Binding-site contacts:
Ligand atom C42 contacts residue VAL23 of chain 1.D at 3.4 Å (hydrophobic).
Ligand atom C39 contacts residue ALA231 of chain 1.D at 3.7 Å (hydrophobic).
Ligand atom C40 contacts residue SER234 of chain 1.D at 3.4 Å.
Ligand atom C07 contacts residue ASP224 of chain 1.D at 3.4 Å.
Ligand atom C33 contacts residue GLU22 of chain 1.D at 3.5 Å.
Ligand atom C42 contacts residue PRO358 of chain 1.D at 3.8 Å (hydrophobic).
Ligand atom O06 contacts residue THR274 of chain 1.D at 3.0 Å (h-bond).
Ligand atom O14 contacts residue HIS227 of chain 1.D at 2.7 Å (h-bond).
Ligand atom C39 contacts residue PHE270 of chain 1.D at 3.8 Å (hydrophobic).
Ligand atom O07 contacts residue THR274 of chain 1.D at 3.4 Å (h-bond).
Ligand atom C28 contacts residue ARG359 of chain 1.D at 3.3 Å.
Ligand atom C15 contacts residue LEU273 of chain 1.D at 3.8 Å (hydrophobic).
Ligand atom C33 contacts residue ASP26 of chain 1.D at 3.7 Å.
Ligand atom O12 contacts residue ARG359 of chain 1.D at 3.2 Å (salt-bridge).
Ligand atom C41 contacts residue GLU27 of chain 1.D at 3.5 Å.
Ligand atom C32 contacts residue ASP26 of chain 1.D at 3.5 Å.
Ligand atom O07 contacts residue GLN279 of chain 1.D at 3.6 Å.
Ligand atom C19 contacts residue THR274 of chain 1.D at 3.4 Å.
Ligand atom C13 contacts residue PHE270 of chain 1.D at 3.5 Å (hydrophobic).
Ligand atom C16 contacts residue THR274 of chain 1.D at 3.7 Å.
Ligand atom C44 contacts residue GLY360 of chain 1.D at 3.5 Å.
Ligand atom C14 contacts residue LEU215 of chain 1.D at 3.6 Å (hydrophobic).
Ligand atom O13 contacts residue ARG359 of chain 1.D at 2.8 Å (salt-bridge).
Ligand atom C36 contacts residue HIS227 of chain 1.D at 3.7 Å.
Ligand atom O05 contacts residue LEU361 of chain 1.D at 3.5 Å.
Ligand atom O06 contacts residue LEU273 of chain 1.D at 3.3 Å.
Ligand atom O06 contacts residue LEU215 of chain 1.D at 3.5 Å.
Ligand atom C15 contacts residue PRO272 of chain 1.D at 3.5 Å (hydrophobic).
Ligand atom C41 contacts residue VAL23 of chain 1.D at 3.5 Å (hydrophobic).
Ligand atom C27 contacts residue ARG359 of chain 1.D at 3.2 Å.
Ligand atom C30 contacts residue HIS227 of chain 1.D at 3.5 Å.
Ligand atom O13 contacts residue PRO358 of chain 1.D at 3.8 Å.
Ligand atom C08 contacts residue HIS227 of chain 1.D at 3.8 Å.
Ligand atom C44 contacts residue LEU361 of chain 1.D at 3.8 Å (hydrophobic).
Ligand atom C34 contacts residue GLU22 of chain 1.D at 3.7 Å.
Ligand atom C41 contacts residue PRO358 of chain 1.D at 3.9 Å (hydrophobic).
Ligand atom C41 contacts residue SER234 of chain 1.D at 3.4 Å.
Ligand atom C06 contacts residue LEU215 of chain 1.D at 3.9 Å (hydrophobic).
Ligand atom C07 contacts residue LEU215 of chain 1.D at 3.7 Å (hydrophobic).
Ligand atom O03 contacts residue ARG276 of chain 1.D at 3.1 Å (salt-bridge).

A small-molecule ligand and the protein it binds are described below.
Small molecule (SMILES): CC(=O)O[C@H]1C(=O)[C@@]2(C)[C@H]([C@H](OC(=O)c3ccccc3)[C@]3(O)C[C@H](OC(=O)[C@H](O)[C@@H](NC(=O)c4ccccc4)c4ccccc4)C(C)=C1C3(C)C)[C@]1(OC(C)=O)CO[C@@H]1C[C@@H]2O

Sequence of chain 1.D:
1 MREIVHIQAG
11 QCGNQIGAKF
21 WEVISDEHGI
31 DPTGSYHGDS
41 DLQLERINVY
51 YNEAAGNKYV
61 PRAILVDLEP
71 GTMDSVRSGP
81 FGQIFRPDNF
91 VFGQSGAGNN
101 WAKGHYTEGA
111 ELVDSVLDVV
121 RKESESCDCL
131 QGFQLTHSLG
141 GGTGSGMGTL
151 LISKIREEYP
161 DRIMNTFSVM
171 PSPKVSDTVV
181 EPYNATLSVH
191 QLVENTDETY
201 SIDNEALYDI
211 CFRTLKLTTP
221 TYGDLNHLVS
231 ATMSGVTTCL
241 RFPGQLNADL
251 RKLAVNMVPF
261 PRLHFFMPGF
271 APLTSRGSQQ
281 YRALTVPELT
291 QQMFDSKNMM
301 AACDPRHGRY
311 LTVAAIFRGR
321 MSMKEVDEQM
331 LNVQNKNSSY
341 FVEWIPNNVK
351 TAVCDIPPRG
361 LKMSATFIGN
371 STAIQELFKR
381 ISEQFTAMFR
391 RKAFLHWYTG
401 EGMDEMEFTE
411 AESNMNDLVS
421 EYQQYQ